Binding-site contacts:
Ligand atom C7 contacts residue ASN240 of chain 1.A at 3.7 Å.
Ligand atom C7 contacts residue ILE238 of chain 1.A at 4.1 Å (hydrophobic).
Ligand atom C3 contacts residue ASN240 of chain 1.A at 3.8 Å.
Ligand atom O5 contacts residue ASN240 of chain 1.A at 2.4 Å (h-bond).
Ligand atom C2 contacts residue ASN240 of chain 1.A at 2.5 Å.
Ligand atom O7 contacts residue ASN240 of chain 1.A at 4.0 Å.
Ligand atom C8 contacts residue THR239 of chain 1.A at 4.5 Å.
Ligand atom C1 contacts residue ASN240 of chain 1.A at 1.4 Å.
Ligand atom C4 contacts residue ASN240 of chain 1.A at 4.2 Å.
Ligand atom N2 contacts residue ILE238 of chain 1.A at 4.0 Å.
Ligand atom C5 contacts residue ASN240 of chain 1.A at 3.6 Å.
Ligand atom N2 contacts residue ASN240 of chain 1.A at 2.9 Å (h-bond).
Ligand atom C8 contacts residue ILE238 of chain 1.A at 3.2 Å (hydrophobic).

Sequence of chain 1.A:
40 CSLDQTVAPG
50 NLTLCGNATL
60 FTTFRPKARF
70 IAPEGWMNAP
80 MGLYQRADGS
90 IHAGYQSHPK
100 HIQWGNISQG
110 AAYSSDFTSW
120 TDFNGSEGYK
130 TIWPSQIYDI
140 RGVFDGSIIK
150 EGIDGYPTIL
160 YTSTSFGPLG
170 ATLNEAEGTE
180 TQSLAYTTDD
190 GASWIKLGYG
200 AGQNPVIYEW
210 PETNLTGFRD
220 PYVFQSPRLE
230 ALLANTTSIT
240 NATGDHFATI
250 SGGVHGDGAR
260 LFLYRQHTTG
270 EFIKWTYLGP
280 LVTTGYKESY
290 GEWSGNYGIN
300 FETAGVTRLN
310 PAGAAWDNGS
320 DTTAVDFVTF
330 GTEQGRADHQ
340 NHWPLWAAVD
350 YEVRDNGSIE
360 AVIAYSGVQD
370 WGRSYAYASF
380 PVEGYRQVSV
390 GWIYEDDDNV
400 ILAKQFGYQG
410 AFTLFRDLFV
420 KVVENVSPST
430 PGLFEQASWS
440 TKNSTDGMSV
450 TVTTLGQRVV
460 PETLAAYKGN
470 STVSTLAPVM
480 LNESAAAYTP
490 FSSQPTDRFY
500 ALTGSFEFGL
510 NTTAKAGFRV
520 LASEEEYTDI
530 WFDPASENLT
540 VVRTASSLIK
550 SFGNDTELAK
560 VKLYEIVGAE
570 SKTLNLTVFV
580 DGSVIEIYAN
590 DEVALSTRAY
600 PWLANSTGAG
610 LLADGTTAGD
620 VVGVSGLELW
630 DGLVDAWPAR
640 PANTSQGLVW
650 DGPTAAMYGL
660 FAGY

The small molecule below binds the protein below.
Small molecule (SMILES): CC(=O)N[C@@H]1[C@@H](O)[C@H](O)[C@@H](CO)O[C@H]1O